Sequence of chain 1.I:
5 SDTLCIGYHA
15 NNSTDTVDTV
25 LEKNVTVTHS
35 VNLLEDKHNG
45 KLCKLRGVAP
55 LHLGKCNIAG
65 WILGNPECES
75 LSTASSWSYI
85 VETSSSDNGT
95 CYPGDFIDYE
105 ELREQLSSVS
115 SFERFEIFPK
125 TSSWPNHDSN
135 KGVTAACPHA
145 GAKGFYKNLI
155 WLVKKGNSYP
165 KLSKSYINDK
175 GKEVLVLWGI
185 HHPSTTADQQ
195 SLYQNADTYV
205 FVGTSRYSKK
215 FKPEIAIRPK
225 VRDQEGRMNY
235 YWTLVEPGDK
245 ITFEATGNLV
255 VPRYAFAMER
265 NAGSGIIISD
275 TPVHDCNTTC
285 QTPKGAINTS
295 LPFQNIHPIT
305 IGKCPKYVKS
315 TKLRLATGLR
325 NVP

Binding-site contacts:
Ligand atom O5 contacts residue GLY51 of chain 1.I at 4.1 Å.
Ligand atom C8 contacts residue CYS280 of chain 1.I at 4.5 Å (hydrophobic).
Ligand atom C1 contacts residue ASN281 of chain 1.I at 1.5 Å.
Ligand atom N2 contacts residue LYS48 of chain 1.I at 4.1 Å.
Ligand atom C7 contacts residue ASP279 of chain 1.I at 4.3 Å.
Ligand atom C8 contacts residue LYS48 of chain 1.I at 4.3 Å.
Ligand atom C1 contacts residue GLY51 of chain 1.I at 4.1 Å.
Ligand atom C5 contacts residue ASN281 of chain 1.I at 3.7 Å.
Ligand atom C4 contacts residue ASN281 of chain 1.I at 4.1 Å.
Ligand atom C7 contacts residue ASN281 of chain 1.I at 3.8 Å.
Ligand atom C3 contacts residue ASN281 of chain 1.I at 3.6 Å.
Ligand atom O3 contacts residue ASN281 of chain 1.I at 4.3 Å.
Ligand atom C2 contacts residue ASN281 of chain 1.I at 2.3 Å.
Ligand atom C8 contacts residue ASP279 of chain 1.I at 3.0 Å.
Ligand atom N2 contacts residue ASN281 of chain 1.I at 3.0 Å (h-bond).
Ligand atom O7 contacts residue ASN281 of chain 1.I at 4.0 Å.
Ligand atom O5 contacts residue ASN281 of chain 1.I at 2.5 Å (h-bond).

This small molecule binds to this protein.
Small molecule (SMILES): CC(=O)N[C@@H]1[C@@H](O)[C@H](O)[C@@H](CO)O[C@H]1O